The small molecule below binds the protein below.
Small molecule (SMILES): c1nnc[nH]1

Sequence of chain 1.A:
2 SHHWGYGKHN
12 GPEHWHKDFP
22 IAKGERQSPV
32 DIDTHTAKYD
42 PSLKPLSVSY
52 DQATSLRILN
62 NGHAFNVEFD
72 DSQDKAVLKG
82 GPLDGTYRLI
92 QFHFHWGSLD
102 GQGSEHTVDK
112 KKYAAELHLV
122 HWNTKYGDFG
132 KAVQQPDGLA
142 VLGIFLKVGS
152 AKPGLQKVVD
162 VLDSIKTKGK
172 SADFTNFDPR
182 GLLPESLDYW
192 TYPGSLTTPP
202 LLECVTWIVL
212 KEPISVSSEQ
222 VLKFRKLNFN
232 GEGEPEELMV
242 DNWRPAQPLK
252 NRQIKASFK

Binding-site contacts:
Ligand atom N1 contacts residue THR198 of chain 1.A at 3.3 Å (h-bond).
Ligand atom N4 contacts residue HIS119 of chain 1.A at 3.4 Å (h-bond).
Ligand atom N2 contacts residue THR199 of chain 1.A at 4.1 Å.
Ligand atom N1 contacts residue ZN1 of chain 1.B at 4.1 Å.
Ligand atom C5 contacts residue THR199 of chain 1.A at 3.5 Å.
Ligand atom N4 contacts residue HIS94 of chain 1.A at 3.2 Å (h-bond).
Ligand atom C3 contacts residue HIS94 of chain 1.A at 4.3 Å.
Ligand atom C5 contacts residue ZN1 of chain 1.B at 3.0 Å.
Ligand atom N4 contacts residue ZN1 of chain 1.B at 2.0 Å.
Ligand atom C5 contacts residue THR198 of chain 1.A at 3.6 Å.
Ligand atom N2 contacts residue LEU197 of chain 1.A at 3.4 Å.
Ligand atom N2 contacts residue ZN1 of chain 1.B at 4.1 Å.
Ligand atom N4 contacts residue THR198 of chain 1.A at 3.3 Å (h-bond).
Ligand atom C5 contacts residue HIS94 of chain 1.A at 3.7 Å.
Ligand atom N4 contacts residue HIS96 of chain 1.A at 3.6 Å.
Ligand atom C3 contacts residue ZN1 of chain 1.B at 3.0 Å.
Ligand atom C3 contacts residue THR198 of chain 1.A at 3.5 Å.
Ligand atom N1 contacts residue LEU197 of chain 1.A at 4.0 Å.
Ligand atom C3 contacts residue LEU197 of chain 1.A at 4.3 Å (hydrophobic).
Ligand atom N2 contacts residue THR198 of chain 1.A at 2.9 Å (h-bond).
Ligand atom C3 contacts residue HIS119 of chain 1.A at 3.8 Å.
Ligand atom N1 contacts residue THR199 of chain 1.A at 3.1 Å (h-bond).
Ligand atom C3 contacts residue TRP208 of chain 1.A at 4.2 Å (hydrophobic).
Ligand atom C5 contacts residue HIS96 of chain 1.A at 4.2 Å.